Sequence of chain 2.A:
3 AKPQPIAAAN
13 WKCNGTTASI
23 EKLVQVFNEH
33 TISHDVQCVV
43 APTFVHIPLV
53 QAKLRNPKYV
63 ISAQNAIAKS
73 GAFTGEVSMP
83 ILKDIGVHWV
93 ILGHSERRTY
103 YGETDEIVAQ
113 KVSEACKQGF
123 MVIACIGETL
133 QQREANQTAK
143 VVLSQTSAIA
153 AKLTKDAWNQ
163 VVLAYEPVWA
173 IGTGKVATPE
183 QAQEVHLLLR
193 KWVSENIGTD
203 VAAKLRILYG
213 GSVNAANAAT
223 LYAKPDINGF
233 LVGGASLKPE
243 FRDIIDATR

The small molecule below binds the protein below.
Small molecule (SMILES): O=C(CBr)COP(=O)(O)O

Binding-site contacts:
Ligand atom C1 contacts residue GLY213 of chain 2.A at 4.1 Å.
Ligand atom O1 contacts residue ILE173 of chain 2.A at 3.9 Å.
Ligand atom C2 contacts residue ILE173 of chain 2.A at 4.2 Å (hydrophobic).
Ligand atom C3 contacts residue HIS96 of chain 2.A at 3.7 Å.
Ligand atom P contacts residue SER214 of chain 2.A at 3.7 Å.
Ligand atom O1 contacts residue LYS14 of chain 2.A at 3.3 Å (salt-bridge).
Ligand atom O3P contacts residue GLY213 of chain 2.A at 3.7 Å.
Ligand atom C3 contacts residue LEU233 of chain 2.A at 3.5 Å (hydrophobic).
Ligand atom O3P contacts residue ILE173 of chain 2.A at 3.5 Å.
Ligand atom C2 contacts residue LYS14 of chain 2.A at 3.7 Å.
Ligand atom O1 contacts residue GLY235 of chain 2.A at 3.5 Å.
Ligand atom O1P contacts residue VAL215 of chain 2.A at 4.2 Å.
Ligand atom C1 contacts residue GLY235 of chain 2.A at 3.4 Å.
Ligand atom C2 contacts residue GLU168 of chain 2.A at 2.4 Å.
Ligand atom O1P contacts residue GLY235 of chain 2.A at 2.8 Å (h-bond).
Ligand atom O3P contacts residue ALA172 of chain 2.A at 3.5 Å (h-bond).
Ligand atom C1 contacts residue VAL234 of chain 2.A at 4.3 Å (hydrophobic).
Ligand atom C1 contacts residue LEU233 of chain 2.A at 4.1 Å (hydrophobic).
Ligand atom O3P contacts residue GLY174 of chain 2.A at 2.7 Å (h-bond).
Ligand atom O1 contacts residue GLY236 of chain 2.A at 4.2 Å.
Ligand atom O1 contacts residue GLY174 of chain 2.A at 4.2 Å.
Ligand atom O3 contacts residue ILE173 of chain 2.A at 3.5 Å.
Ligand atom O3P contacts residue SER214 of chain 2.A at 2.8 Å (h-bond).
Ligand atom O1P contacts residue SER214 of chain 2.A at 3.6 Å (h-bond).
Ligand atom O3 contacts residue HIS96 of chain 2.A at 2.7 Å (h-bond).
Ligand atom C2 contacts residue HIS96 of chain 2.A at 3.6 Å.
Ligand atom C1 contacts residue GLU168 of chain 2.A at 3.2 Å.
Ligand atom P contacts residue GLY174 of chain 2.A at 3.8 Å.
Ligand atom C1 contacts residue LYS14 of chain 2.A at 4.0 Å.
Ligand atom C2 contacts residue GLY235 of chain 2.A at 4.2 Å.
Ligand atom O2P contacts residue GLY236 of chain 2.A at 2.8 Å (h-bond).
Ligand atom P contacts residue GLY235 of chain 2.A at 3.7 Å.
Ligand atom C3 contacts residue GLU168 of chain 2.A at 1.5 Å.
Ligand atom O3 contacts residue LYS14 of chain 2.A at 2.7 Å (salt-bridge).
Ligand atom O3 contacts residue GLU168 of chain 2.A at 3.3 Å (salt-bridge).
Ligand atom O2P contacts residue GLY235 of chain 2.A at 3.6 Å.
Ligand atom P contacts residue GLY236 of chain 2.A at 3.7 Å.
Ligand atom O1P contacts residue GLY236 of chain 2.A at 3.6 Å (h-bond).
Ligand atom O1P contacts residue VAL234 of chain 2.A at 3.9 Å.
Ligand atom O2P contacts residue GLY174 of chain 2.A at 3.9 Å.